Binding-site contacts:
Ligand atom O10 contacts residue GLY360 of chain 1.G at 3.2 Å (h-bond).
Ligand atom O13 contacts residue ARG359 of chain 1.G at 2.4 Å (salt-bridge).
Ligand atom O01 contacts residue ARG276 of chain 1.G at 3.7 Å.
Ligand atom C30 contacts residue HIS227 of chain 1.G at 3.6 Å.
Ligand atom C07 contacts residue HIS227 of chain 1.G at 3.2 Å.
Ligand atom C38 contacts residue PRO358 of chain 1.G at 3.2 Å (hydrophobic).
Ligand atom C22 contacts residue GLY360 of chain 1.G at 3.7 Å.
Ligand atom C06 contacts residue HIS227 of chain 1.G at 3.5 Å.
Ligand atom C44 contacts residue GLY360 of chain 1.G at 3.4 Å.
Ligand atom C17 contacts residue LEU361 of chain 1.G at 3.6 Å (hydrophobic).
Ligand atom O06 contacts residue THR274 of chain 1.G at 3.3 Å (h-bond).
Ligand atom O14 contacts residue HIS227 of chain 1.G at 3.0 Å (h-bond).
Ligand atom C40 contacts residue ARG318 of chain 1.G at 3.7 Å.
Ligand atom O12 contacts residue GLY360 of chain 1.G at 3.5 Å (h-bond).
Ligand atom O03 contacts residue ARG276 of chain 1.G at 3.2 Å (salt-bridge).
Ligand atom C39 contacts residue ALA231 of chain 1.G at 3.3 Å (hydrophobic).
Ligand atom C31 contacts residue HIS227 of chain 1.G at 3.3 Å.
Ligand atom C14 contacts residue THR274 of chain 1.G at 3.7 Å.
Ligand atom C41 contacts residue ALA231 of chain 1.G at 3.7 Å (hydrophobic).
Ligand atom C36 contacts residue HIS227 of chain 1.G at 3.6 Å.
Ligand atom C41 contacts residue SER234 of chain 1.G at 3.4 Å.
Ligand atom C39 contacts residue PRO358 of chain 1.G at 3.4 Å (hydrophobic).
Ligand atom C40 contacts residue ALA231 of chain 1.G at 3.3 Å (hydrophobic).
Ligand atom C15 contacts residue PRO272 of chain 1.G at 3.5 Å (hydrophobic).
Ligand atom O06 contacts residue LEU215 of chain 1.G at 2.6 Å.
Ligand atom O06 contacts residue LEU273 of chain 1.G at 3.4 Å.
Ligand atom O07 contacts residue LEU361 of chain 1.G at 3.3 Å.
Ligand atom C42 contacts residue VAL23 of chain 1.G at 2.9 Å (hydrophobic).
Ligand atom C16 contacts residue PRO272 of chain 1.G at 3.5 Å (hydrophobic).
Ligand atom C44 contacts residue LEU361 of chain 1.G at 3.5 Å (hydrophobic).
Ligand atom C14 contacts residue LEU215 of chain 1.G at 2.8 Å (hydrophobic).
Ligand atom C27 contacts residue ARG359 of chain 1.G at 3.7 Å.
Ligand atom C28 contacts residue ARG359 of chain 1.G at 3.4 Å.
Ligand atom C37 contacts residue PRO358 of chain 1.G at 3.5 Å (hydrophobic).
Ligand atom C16 contacts residue THR274 of chain 1.G at 3.6 Å.
Ligand atom C19 contacts residue THR274 of chain 1.G at 2.9 Å.
Ligand atom O12 contacts residue ARG359 of chain 1.G at 2.8 Å (salt-bridge).
Ligand atom C28 contacts residue PRO358 of chain 1.G at 3.2 Å (hydrophobic).
Ligand atom C41 contacts residue VAL23 of chain 1.G at 3.2 Å (hydrophobic).
Ligand atom O13 contacts residue PRO358 of chain 1.G at 3.1 Å.

A small-molecule ligand and the protein it binds are described below.
Small molecule (SMILES): CC(=O)O[C@H]1C(=O)[C@@]2(C)[C@H]([C@H](OC(=O)c3ccccc3)[C@]3(O)C[C@H](OC(=O)[C@H](O)[C@@H](NC(=O)c4ccccc4)c4ccccc4)C(C)=C1C3(C)C)[C@]1(OC(C)=O)CO[C@@H]1C[C@@H]2O

Sequence of chain 1.G:
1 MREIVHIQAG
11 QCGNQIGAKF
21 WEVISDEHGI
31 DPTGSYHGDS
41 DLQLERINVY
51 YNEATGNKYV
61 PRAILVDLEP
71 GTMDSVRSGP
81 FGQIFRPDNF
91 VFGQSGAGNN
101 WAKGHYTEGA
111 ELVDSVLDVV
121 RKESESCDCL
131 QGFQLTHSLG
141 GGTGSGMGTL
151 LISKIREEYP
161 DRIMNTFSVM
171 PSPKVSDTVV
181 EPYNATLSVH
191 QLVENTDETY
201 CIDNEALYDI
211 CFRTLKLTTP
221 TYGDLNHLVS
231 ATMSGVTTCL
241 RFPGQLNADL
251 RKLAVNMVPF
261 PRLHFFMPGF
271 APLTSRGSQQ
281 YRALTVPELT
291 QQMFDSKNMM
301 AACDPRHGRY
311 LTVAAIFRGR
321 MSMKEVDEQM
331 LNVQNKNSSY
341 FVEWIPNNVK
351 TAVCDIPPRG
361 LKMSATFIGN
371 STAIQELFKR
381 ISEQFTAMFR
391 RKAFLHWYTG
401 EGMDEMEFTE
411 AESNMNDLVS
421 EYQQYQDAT